Sequence of chain 1.C:
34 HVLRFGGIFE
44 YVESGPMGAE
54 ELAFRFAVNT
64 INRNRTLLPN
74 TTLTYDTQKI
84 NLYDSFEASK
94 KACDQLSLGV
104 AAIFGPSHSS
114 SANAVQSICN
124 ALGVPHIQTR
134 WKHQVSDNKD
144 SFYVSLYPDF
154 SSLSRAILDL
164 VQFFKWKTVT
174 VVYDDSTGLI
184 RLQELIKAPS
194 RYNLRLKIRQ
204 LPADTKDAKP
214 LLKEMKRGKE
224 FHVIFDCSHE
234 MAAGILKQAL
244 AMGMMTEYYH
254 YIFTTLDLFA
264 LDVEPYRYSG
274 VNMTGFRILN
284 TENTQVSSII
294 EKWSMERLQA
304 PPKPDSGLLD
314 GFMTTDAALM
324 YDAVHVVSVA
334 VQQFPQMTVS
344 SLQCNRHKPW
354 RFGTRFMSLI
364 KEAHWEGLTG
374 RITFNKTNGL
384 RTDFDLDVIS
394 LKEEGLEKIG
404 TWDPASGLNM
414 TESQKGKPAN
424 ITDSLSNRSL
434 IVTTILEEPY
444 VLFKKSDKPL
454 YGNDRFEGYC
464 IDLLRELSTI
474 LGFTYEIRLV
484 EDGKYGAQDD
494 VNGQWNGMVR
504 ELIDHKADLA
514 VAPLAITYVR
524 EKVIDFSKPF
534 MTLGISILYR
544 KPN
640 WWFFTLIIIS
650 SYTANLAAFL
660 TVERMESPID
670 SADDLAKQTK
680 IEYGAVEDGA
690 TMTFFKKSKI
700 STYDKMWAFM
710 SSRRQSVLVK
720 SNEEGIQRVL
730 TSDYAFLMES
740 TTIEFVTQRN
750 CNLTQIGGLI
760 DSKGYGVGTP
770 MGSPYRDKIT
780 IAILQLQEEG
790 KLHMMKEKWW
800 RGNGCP

Binding-site contacts:
Ligand atom O4 contacts residue TYR271 of chain 1.C at 3.3 Å.
Ligand atom C1 contacts residue ASN430 of chain 1.C at 1.4 Å.
Ligand atom C8 contacts residue TYR271 of chain 1.C at 4.3 Å (hydrophobic).
Ligand atom C5 contacts residue TYR271 of chain 1.C at 3.6 Å (hydrophobic).
Ligand atom O5 contacts residue ASN430 of chain 1.C at 2.4 Å (h-bond).
Ligand atom O5 contacts residue TYR271 of chain 1.C at 3.5 Å (h-bond).
Ligand atom N2 contacts residue ASN430 of chain 1.C at 2.9 Å (h-bond).
Ligand atom C1 contacts residue TYR271 of chain 1.C at 3.4 Å (hydrophobic).
Ligand atom C3 contacts residue ASN430 of chain 1.C at 3.9 Å.
Ligand atom C7 contacts residue ASN430 of chain 1.C at 4.0 Å.
Ligand atom O7 contacts residue ASN430 of chain 1.C at 4.4 Å.
Ligand atom C3 contacts residue TYR271 of chain 1.C at 4.3 Å (hydrophobic).
Ligand atom C4 contacts residue ASN430 of chain 1.C at 4.3 Å.
Ligand atom C6 contacts residue TYR271 of chain 1.C at 4.3 Å (hydrophobic).
Ligand atom C2 contacts residue ASN430 of chain 1.C at 2.6 Å.
Ligand atom C5 contacts residue ASN430 of chain 1.C at 3.6 Å.
Ligand atom O5 contacts residue SER429 of chain 1.C at 4.2 Å.

This protein binds this small molecule.
Small molecule (SMILES): CC(=O)N[C@H]1[C@H](O[C@H]2[C@H](O)[C@@H](NC(C)=O)CO[C@@H]2CO)O[C@H](CO)[C@@H](O[C@@H]2O[C@H](CO[C@H]3O[C@H](CO)[C@@H](O)[C@H](O)[C@@H]3O)[C@@H](O)[C@H](O[C@H]3O[C@H](CO)[C@@H](O)[C@H](O)[C@@H]3O)[C@@H]2O)[C@@H]1O